Sequence of chain 16.A:
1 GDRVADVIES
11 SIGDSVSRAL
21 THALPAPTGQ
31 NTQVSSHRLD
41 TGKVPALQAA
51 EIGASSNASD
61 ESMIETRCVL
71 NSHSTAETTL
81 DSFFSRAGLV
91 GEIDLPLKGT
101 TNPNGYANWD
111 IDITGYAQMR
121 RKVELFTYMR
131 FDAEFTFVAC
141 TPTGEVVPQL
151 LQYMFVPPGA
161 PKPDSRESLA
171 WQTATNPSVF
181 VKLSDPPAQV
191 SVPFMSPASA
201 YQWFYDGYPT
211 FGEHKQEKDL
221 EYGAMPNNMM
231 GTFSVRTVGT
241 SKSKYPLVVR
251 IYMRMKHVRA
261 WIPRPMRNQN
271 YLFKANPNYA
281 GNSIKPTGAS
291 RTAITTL

Binding-site contacts:
Ligand atom N5 contacts residue PHE233 of chain 16.A at 3.2 Å.
Ligand atom O3 contacts residue ILE113 of chain 16.A at 3.0 Å (h-bond).
Ligand atom C15 contacts residue MET195 of chain 16.A at 3.8 Å (hydrophobic).
Ligand atom C7 contacts residue ASN228 of chain 16.A at 3.8 Å.
Ligand atom N4 contacts residue TRP203 of chain 16.A at 3.6 Å (h-bond).
Ligand atom C13 contacts residue MET195 of chain 16.A at 3.9 Å (hydrophobic).
Ligand atom O3 contacts residue ASP112 of chain 16.A at 3.6 Å.
Ligand atom C13 contacts residue PHE135 of chain 16.A at 3.4 Å (hydrophobic).
Ligand atom C2 contacts residue THR114 of chain 16.A at 3.6 Å.
Ligand atom C19 contacts residue ILE24 of chain 16.C at 3.5 Å (hydrophobic).
Ligand atom C9 contacts residue ILE113 of chain 16.A at 3.7 Å (hydrophobic).
Ligand atom N6 contacts residue PHE155 of chain 16.A at 3.8 Å.
Ligand atom C19 contacts residue VAL192 of chain 16.A at 3.4 Å (hydrophobic).
Ligand atom O1 contacts residue MET195 of chain 16.A at 3.2 Å.
Ligand atom C22 contacts residue VAL179 of chain 16.A at 3.4 Å (hydrophobic).
Ligand atom C12 contacts residue MET195 of chain 16.A at 3.8 Å (hydrophobic).
Ligand atom N5 contacts residue PHE137 of chain 16.A at 3.5 Å.
Ligand atom C17 contacts residue PHE155 of chain 16.A at 3.7 Å (hydrophobic).
Ligand atom C7 contacts residue TYR201 of chain 16.A at 3.8 Å (hydrophobic).
Ligand atom N1 contacts residue ASP112 of chain 16.A at 3.9 Å.
Ligand atom C17 contacts residue PHE135 of chain 16.A at 3.9 Å (hydrophobic).
Ligand atom C16 contacts residue PHE155 of chain 16.A at 3.9 Å (hydrophobic).
Ligand atom C4 contacts residue TRP203 of chain 16.A at 4.0 Å (hydrophobic).
Ligand atom C14 contacts residue PHE135 of chain 16.A at 3.7 Å (hydrophobic).
Ligand atom N1 contacts residue THR114 of chain 16.A at 4.0 Å.
Ligand atom C16 contacts residue ILE111 of chain 16.A at 3.5 Å (hydrophobic).
Ligand atom C14 contacts residue PHE155 of chain 16.A at 3.9 Å (hydrophobic).
Ligand atom C13 contacts residue ILE111 of chain 16.A at 4.0 Å (hydrophobic).
Ligand atom C3 contacts residue ASP112 of chain 16.A at 3.0 Å.
Ligand atom C14 contacts residue MET195 of chain 16.A at 3.9 Å (hydrophobic).
Ligand atom O2 contacts residue PHE137 of chain 16.A at 4.0 Å.
Ligand atom C15 contacts residue VAL192 of chain 16.A at 3.2 Å (hydrophobic).
Ligand atom C2 contacts residue ASP112 of chain 16.A at 2.8 Å.
Ligand atom C16 contacts residue PHE135 of chain 16.A at 3.4 Å (hydrophobic).
Ligand atom C18 contacts residue PHE155 of chain 16.A at 3.9 Å (hydrophobic).
Ligand atom C8 contacts residue TYR201 of chain 16.A at 3.3 Å (hydrophobic).
Ligand atom O2 contacts residue PHE233 of chain 16.A at 3.0 Å.
Ligand atom C5 contacts residue TRP203 of chain 16.A at 3.8 Å (hydrophobic).
Ligand atom N6 contacts residue ILE24 of chain 16.C at 3.9 Å.
Ligand atom N2 contacts residue TRP203 of chain 16.A at 3.9 Å.

Sequence of chain 17.C:
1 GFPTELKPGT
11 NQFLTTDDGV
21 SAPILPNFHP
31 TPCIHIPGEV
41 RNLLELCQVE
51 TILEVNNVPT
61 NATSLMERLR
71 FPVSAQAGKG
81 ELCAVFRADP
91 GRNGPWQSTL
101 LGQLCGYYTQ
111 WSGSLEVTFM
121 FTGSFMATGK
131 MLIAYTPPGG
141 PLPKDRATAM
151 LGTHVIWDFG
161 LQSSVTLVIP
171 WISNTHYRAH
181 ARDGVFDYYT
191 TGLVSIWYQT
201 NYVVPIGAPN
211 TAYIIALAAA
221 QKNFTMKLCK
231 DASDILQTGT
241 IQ

Sequence of chain 16.C:
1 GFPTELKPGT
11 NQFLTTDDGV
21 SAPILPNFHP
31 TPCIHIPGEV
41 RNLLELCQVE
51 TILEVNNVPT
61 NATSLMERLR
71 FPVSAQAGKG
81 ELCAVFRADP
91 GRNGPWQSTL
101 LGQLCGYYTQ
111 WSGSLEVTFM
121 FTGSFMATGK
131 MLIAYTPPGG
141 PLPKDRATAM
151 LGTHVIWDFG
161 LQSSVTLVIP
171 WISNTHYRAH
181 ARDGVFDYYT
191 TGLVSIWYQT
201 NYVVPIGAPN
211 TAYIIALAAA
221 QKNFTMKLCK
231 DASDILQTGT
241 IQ

This protein binds this small molecule.
Small molecule (SMILES): Cc1nc(-c2ccc(OCCCCCN3CCN(c4ccnc(N)c4)C3=O)cc2)no1